Binding-site contacts:
Ligand atom N2 contacts residue ASN113 of chain 1.A at 3.0 Å (h-bond).
Ligand atom O4 contacts residue HIS180 of chain 1.A at 4.4 Å.
Ligand atom C3 contacts residue ASN113 of chain 1.A at 3.8 Å.
Ligand atom C7 contacts residue ASN174 of chain 1.A at 3.8 Å.
Ligand atom O6 contacts residue ASN178 of chain 1.A at 3.1 Å (h-bond).
Ligand atom C1 contacts residue ASN113 of chain 1.A at 1.4 Å.
Ligand atom C8 contacts residue ASN174 of chain 1.A at 4.4 Å.
Ligand atom C1 contacts residue ASN178 of chain 1.A at 4.1 Å.
Ligand atom O7 contacts residue ASN174 of chain 1.A at 2.7 Å (h-bond).
Ligand atom O7 contacts residue TYR137 of chain 1.A at 3.8 Å.
Ligand atom O3 contacts residue HIS180 of chain 1.A at 2.9 Å (h-bond).
Ligand atom N2 contacts residue ASP145 of chain 1.A at 2.8 Å (salt-bridge).
Ligand atom C7 contacts residue ASN113 of chain 1.A at 3.4 Å.
Ligand atom C5 contacts residue ASN113 of chain 1.A at 3.6 Å.
Ligand atom C4 contacts residue ASN178 of chain 1.A at 3.9 Å.
Ligand atom C7 contacts residue ASP145 of chain 1.A at 3.6 Å.
Ligand atom O5 contacts residue ASN113 of chain 1.A at 2.3 Å (h-bond).
Ligand atom C2 contacts residue ASP145 of chain 1.A at 3.7 Å.
Ligand atom C8 contacts residue PHE171 of chain 1.A at 4.1 Å (hydrophobic).
Ligand atom O7 contacts residue ASN113 of chain 1.A at 3.3 Å (h-bond).
Ligand atom C3 contacts residue ASP145 of chain 1.A at 3.4 Å.
Ligand atom C1 contacts residue TYR137 of chain 1.A at 4.0 Å (hydrophobic).
Ligand atom O3 contacts residue ASP145 of chain 1.A at 2.5 Å (salt-bridge).
Ligand atom C8 contacts residue ASP145 of chain 1.A at 3.5 Å.
Ligand atom C7 contacts residue LEU175 of chain 1.A at 4.2 Å (hydrophobic).
Ligand atom O5 contacts residue ASN178 of chain 1.A at 3.3 Å.
Ligand atom O7 contacts residue LEU175 of chain 1.A at 3.6 Å.
Ligand atom O4 contacts residue ASN178 of chain 1.A at 4.3 Å.
Ligand atom C8 contacts residue LEU144 of chain 1.A at 4.3 Å (hydrophobic).
Ligand atom C8 contacts residue GLY141 of chain 1.A at 3.3 Å.
Ligand atom C8 contacts residue TYR137 of chain 1.A at 3.5 Å (hydrophobic).
Ligand atom C3 contacts residue HIS180 of chain 1.A at 4.0 Å.
Ligand atom C4 contacts residue ASN113 of chain 1.A at 4.2 Å.
Ligand atom C4 contacts residue HIS180 of chain 1.A at 4.2 Å.
Ligand atom C6 contacts residue ASN178 of chain 1.A at 3.8 Å.
Ligand atom N2 contacts residue TYR137 of chain 1.A at 4.0 Å.
Ligand atom C2 contacts residue ASN113 of chain 1.A at 2.4 Å.
Ligand atom C2 contacts residue ASN178 of chain 1.A at 4.3 Å.
Ligand atom C7 contacts residue TYR137 of chain 1.A at 3.5 Å (hydrophobic).
Ligand atom C5 contacts residue ASN178 of chain 1.A at 4.1 Å.

Sequence of chain 1.A:
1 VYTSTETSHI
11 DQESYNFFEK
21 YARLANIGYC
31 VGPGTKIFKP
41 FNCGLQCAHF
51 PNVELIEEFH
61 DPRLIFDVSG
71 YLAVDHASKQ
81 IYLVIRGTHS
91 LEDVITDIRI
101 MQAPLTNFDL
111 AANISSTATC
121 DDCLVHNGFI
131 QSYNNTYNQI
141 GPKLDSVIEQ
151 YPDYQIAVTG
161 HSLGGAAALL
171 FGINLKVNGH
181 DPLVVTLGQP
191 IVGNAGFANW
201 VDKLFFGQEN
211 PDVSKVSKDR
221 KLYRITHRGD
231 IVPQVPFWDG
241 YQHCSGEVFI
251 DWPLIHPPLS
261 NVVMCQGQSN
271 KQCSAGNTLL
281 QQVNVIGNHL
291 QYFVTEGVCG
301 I

This protein binds this small molecule.
Small molecule (SMILES): CC(=O)N[C@@H]1[C@@H](O)[C@H](O)[C@@H](CO)O[C@H]1O